Sequence of chain 1.C:
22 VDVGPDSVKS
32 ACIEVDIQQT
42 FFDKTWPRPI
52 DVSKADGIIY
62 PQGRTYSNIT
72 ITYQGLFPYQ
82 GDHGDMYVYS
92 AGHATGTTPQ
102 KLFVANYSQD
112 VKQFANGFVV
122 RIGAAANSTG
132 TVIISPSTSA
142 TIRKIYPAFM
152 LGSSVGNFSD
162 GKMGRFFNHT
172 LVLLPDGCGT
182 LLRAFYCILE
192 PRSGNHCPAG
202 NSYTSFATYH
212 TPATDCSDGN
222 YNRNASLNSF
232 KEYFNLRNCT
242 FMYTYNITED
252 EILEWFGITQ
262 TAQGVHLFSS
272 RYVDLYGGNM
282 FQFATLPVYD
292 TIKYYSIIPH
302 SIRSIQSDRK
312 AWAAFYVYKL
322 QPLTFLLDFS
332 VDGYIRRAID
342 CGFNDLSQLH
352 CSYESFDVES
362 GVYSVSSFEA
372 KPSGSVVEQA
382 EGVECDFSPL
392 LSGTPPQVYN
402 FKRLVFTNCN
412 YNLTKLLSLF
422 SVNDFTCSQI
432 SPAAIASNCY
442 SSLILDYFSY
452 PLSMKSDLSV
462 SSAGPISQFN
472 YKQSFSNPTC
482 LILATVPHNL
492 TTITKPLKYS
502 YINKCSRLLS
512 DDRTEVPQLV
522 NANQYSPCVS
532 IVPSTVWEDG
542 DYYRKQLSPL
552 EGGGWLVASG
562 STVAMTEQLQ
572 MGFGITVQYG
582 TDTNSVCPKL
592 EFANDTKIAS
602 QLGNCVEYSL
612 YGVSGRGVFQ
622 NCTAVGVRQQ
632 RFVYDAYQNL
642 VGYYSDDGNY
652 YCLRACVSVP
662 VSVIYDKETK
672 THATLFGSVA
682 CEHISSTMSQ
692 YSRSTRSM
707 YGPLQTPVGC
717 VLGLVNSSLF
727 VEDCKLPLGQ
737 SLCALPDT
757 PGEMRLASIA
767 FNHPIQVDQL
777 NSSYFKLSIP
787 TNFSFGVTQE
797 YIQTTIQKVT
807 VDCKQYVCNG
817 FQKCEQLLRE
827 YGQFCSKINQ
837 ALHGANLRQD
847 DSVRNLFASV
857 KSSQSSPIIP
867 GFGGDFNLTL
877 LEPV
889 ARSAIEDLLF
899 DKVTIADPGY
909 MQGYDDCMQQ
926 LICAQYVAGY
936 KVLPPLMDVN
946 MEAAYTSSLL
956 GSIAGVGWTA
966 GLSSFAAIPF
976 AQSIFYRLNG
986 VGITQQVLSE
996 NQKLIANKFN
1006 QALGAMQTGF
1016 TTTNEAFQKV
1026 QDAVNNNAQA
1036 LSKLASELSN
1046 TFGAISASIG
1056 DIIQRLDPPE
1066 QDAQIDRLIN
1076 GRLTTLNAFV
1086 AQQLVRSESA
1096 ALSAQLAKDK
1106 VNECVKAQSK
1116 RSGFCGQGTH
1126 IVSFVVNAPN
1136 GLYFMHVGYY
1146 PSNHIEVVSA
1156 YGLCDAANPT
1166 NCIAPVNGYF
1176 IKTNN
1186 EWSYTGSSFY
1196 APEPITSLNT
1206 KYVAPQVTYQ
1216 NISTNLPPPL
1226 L

Binding-site contacts:
Ligand atom N2 contacts residue LYS1003 of chain 1.C at 4.5 Å.
Ligand atom C5 contacts residue ASN788 of chain 1.C at 3.6 Å.
Ligand atom C3 contacts residue ASN788 of chain 1.C at 3.8 Å.
Ligand atom C8 contacts residue ASN788 of chain 1.C at 3.7 Å.
Ligand atom N2 contacts residue ASN788 of chain 1.C at 3.0 Å (h-bond).
Ligand atom C7 contacts residue ASN788 of chain 1.C at 3.2 Å.
Ligand atom C1 contacts residue ASN788 of chain 1.C at 1.4 Å.
Ligand atom O5 contacts residue ASN788 of chain 1.C at 2.3 Å (h-bond).
Ligand atom C4 contacts residue ASN788 of chain 1.C at 4.2 Å.
Ligand atom O6 contacts residue ASN788 of chain 1.C at 4.4 Å.
Ligand atom O7 contacts residue ASN788 of chain 1.C at 3.3 Å (h-bond).
Ligand atom C2 contacts residue ASN788 of chain 1.C at 2.5 Å.

This protein binds this small molecule.
Small molecule (SMILES): CC(=O)N[C@@H]1[C@@H](O)[C@H](O)[C@@H](CO)O[C@H]1O